The protein below binds the small molecule below.
Small molecule (SMILES): N[C@@H](CCC(=O)O)C(=O)O

Binding-site contacts:
Ligand atom CB contacts residue ARG129 of chain 1.E at 3.7 Å.
Ligand atom O contacts residue GLY228 of chain 1.E at 3.8 Å.
Ligand atom CD contacts residue ARG129 of chain 1.E at 2.8 Å.
Ligand atom CG contacts residue GLY228 of chain 1.E at 4.2 Å.
Ligand atom CG contacts residue ARG129 of chain 1.E at 3.1 Å.
Ligand atom OE2 contacts residue ARG129 of chain 1.E at 1.8 Å (salt-bridge).
Ligand atom OE1 contacts residue ARG129 of chain 1.E at 3.9 Å.
Ligand atom O contacts residue GLY229 of chain 1.E at 2.9 Å (h-bond).
Ligand atom N contacts residue GLY228 of chain 1.E at 4.5 Å.
Ligand atom N contacts residue ARG129 of chain 1.E at 4.1 Å.
Ligand atom OXT contacts residue GLY229 of chain 1.E at 4.1 Å.
Ligand atom C contacts residue GLY229 of chain 1.E at 3.6 Å.

Sequence of chain 1.E:
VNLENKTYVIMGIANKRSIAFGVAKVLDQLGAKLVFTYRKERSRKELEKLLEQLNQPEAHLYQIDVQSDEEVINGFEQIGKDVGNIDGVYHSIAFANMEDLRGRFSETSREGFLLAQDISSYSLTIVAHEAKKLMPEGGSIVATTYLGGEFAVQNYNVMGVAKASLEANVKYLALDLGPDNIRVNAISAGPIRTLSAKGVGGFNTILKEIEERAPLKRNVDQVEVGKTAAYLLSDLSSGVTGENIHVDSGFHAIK